The protein below binds the small molecule below.
Small molecule (SMILES): C=C(NCc1c(COP(=O)(O)O)cnc(C)c1O)C(=O)O

Binding-site contacts:
Ligand atom O contacts residue THR156 of chain 1.H at 3.3 Å (h-bond).
Ligand atom N contacts residue LYS133 of chain 1.H at 3.3 Å.
Ligand atom O contacts residue GLY159 of chain 1.H at 3.2 Å (h-bond).
Ligand atom OP1 contacts residue SER281 of chain 1.H at 3.1 Å (h-bond).
Ligand atom OP2 contacts residue THR236 of chain 1.H at 2.7 Å (h-bond).
Ligand atom O3A contacts residue GLN160 of chain 1.H at 3.6 Å.
Ligand atom OXT contacts residue HIS161 of chain 1.H at 3.4 Å.
Ligand atom OP3 contacts residue GLY280 of chain 1.H at 2.8 Å (h-bond).
Ligand atom CB contacts residue LEU212 of chain 1.H at 3.7 Å (hydrophobic).
Ligand atom OP3 contacts residue GLY279 of chain 1.H at 3.4 Å (h-bond).
Ligand atom N1 contacts residue HIS132 of chain 1.H at 3.7 Å.
Ligand atom P contacts residue LYS133 of chain 1.H at 3.7 Å.
Ligand atom O contacts residue HIS161 of chain 1.H at 3.2 Å (h-bond).
Ligand atom P contacts residue SER281 of chain 1.H at 3.3 Å.
Ligand atom O contacts residue GLN160 of chain 1.H at 2.9 Å (h-bond).
Ligand atom OP4 contacts residue LYS133 of chain 1.H at 3.4 Å (salt-bridge).
Ligand atom OP3 contacts residue SER281 of chain 1.H at 3.4 Å (h-bond).
Ligand atom OXT contacts residue THR156 of chain 1.H at 2.6 Å (h-bond).
Ligand atom N1 contacts residue GLU396 of chain 1.H at 3.4 Å.
Ligand atom OP2 contacts residue GLY280 of chain 1.H at 3.6 Å.
Ligand atom C6 contacts residue SER422 of chain 1.H at 3.5 Å.
Ligand atom C4A contacts residue LYS133 of chain 1.H at 3.5 Å.
Ligand atom O3A contacts residue ALA158 of chain 1.H at 3.6 Å.
Ligand atom C2A contacts residue GLY423 of chain 1.H at 3.6 Å.
Ligand atom C contacts residue GLY157 of chain 1.H at 3.5 Å.
Ligand atom C4A contacts residue GLY349 of chain 1.H at 3.6 Å.
Ligand atom C5A contacts residue LEU350 of chain 1.H at 3.7 Å (hydrophobic).
Ligand atom C contacts residue THR156 of chain 1.H at 3.3 Å.
Ligand atom OP2 contacts residue LYS133 of chain 1.H at 3.1 Å (salt-bridge).
Ligand atom OP3 contacts residue GLY278 of chain 1.H at 2.9 Å (h-bond).
Ligand atom C2 contacts residue SER422 of chain 1.H at 3.7 Å.
Ligand atom OP1 contacts residue ASN282 of chain 1.H at 2.9 Å (h-bond).
Ligand atom C contacts residue ALA158 of chain 1.H at 3.5 Å (hydrophobic).
Ligand atom OXT contacts residue GLY157 of chain 1.H at 2.9 Å (h-bond).
Ligand atom OP1 contacts residue HIS132 of chain 1.H at 2.9 Å (h-bond).
Ligand atom OP2 contacts residue SER281 of chain 1.H at 2.5 Å (h-bond).
Ligand atom C6 contacts residue HIS132 of chain 1.H at 3.7 Å.
Ligand atom O contacts residue ALA158 of chain 1.H at 3.4 Å.
Ligand atom C6 contacts residue GLU396 of chain 1.H at 3.6 Å.
Ligand atom N1 contacts residue SER422 of chain 1.H at 2.8 Å (h-bond).

Sequence of chain 1.H:
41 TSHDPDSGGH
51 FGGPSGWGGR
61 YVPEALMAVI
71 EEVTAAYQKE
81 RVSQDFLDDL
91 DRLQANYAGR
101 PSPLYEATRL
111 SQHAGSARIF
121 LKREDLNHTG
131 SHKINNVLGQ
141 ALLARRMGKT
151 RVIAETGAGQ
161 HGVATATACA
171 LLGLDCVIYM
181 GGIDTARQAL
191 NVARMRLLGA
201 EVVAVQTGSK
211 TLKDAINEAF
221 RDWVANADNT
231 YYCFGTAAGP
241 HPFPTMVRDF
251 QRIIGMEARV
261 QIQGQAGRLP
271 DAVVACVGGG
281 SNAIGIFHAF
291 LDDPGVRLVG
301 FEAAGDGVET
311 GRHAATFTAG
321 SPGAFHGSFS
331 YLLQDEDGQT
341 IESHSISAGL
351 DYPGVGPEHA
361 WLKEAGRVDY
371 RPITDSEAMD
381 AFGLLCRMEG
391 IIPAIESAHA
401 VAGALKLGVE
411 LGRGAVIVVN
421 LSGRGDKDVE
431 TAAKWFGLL